Binding-site contacts:
Ligand atom C1 contacts residue MET324 of chain 2.B at 4.2 Å (hydrophobic).
Ligand atom P7 contacts residue SER142 of chain 1.B at 3.7 Å.
Ligand atom O5 contacts residue ASN329 of chain 2.B at 3.0 Å (h-bond).
Ligand atom O5 contacts residue HIS191 of chain 1.A at 3.6 Å.
Ligand atom C6 contacts residue ILE323 of chain 2.B at 3.9 Å (hydrophobic).
Ligand atom N2 contacts residue ASN144 of chain 1.B at 3.1 Å (h-bond).
Ligand atom P7 contacts residue SER321 of chain 2.B at 3.7 Å.
Ligand atom C3 contacts residue HIS191 of chain 1.A at 3.4 Å.
Ligand atom C1 contacts residue ASN144 of chain 1.B at 3.1 Å.
Ligand atom O8 contacts residue ILE323 of chain 2.B at 4.0 Å.
Ligand atom O9 contacts residue THR103 of chain 1.B at 2.6 Å (h-bond).
Ligand atom C6 contacts residue MET324 of chain 2.B at 4.2 Å (hydrophobic).
Ligand atom P7 contacts residue SER143 of chain 1.B at 3.7 Å.
Ligand atom C3 contacts residue ASN144 of chain 1.B at 3.6 Å.
Ligand atom O4 contacts residue HIS191 of chain 1.A at 3.4 Å.
Ligand atom O5 contacts residue MET324 of chain 2.B at 3.6 Å.
Ligand atom C3 contacts residue LYS327 of chain 2.B at 3.6 Å.
Ligand atom N2 contacts residue SER101 of chain 1.B at 3.7 Å.
Ligand atom O9 contacts residue SER143 of chain 1.B at 2.7 Å (h-bond).
Ligand atom O4 contacts residue ASN144 of chain 1.B at 2.8 Å (h-bond).
Ligand atom O10 contacts residue SER143 of chain 1.B at 3.0 Å (h-bond).
Ligand atom P7 contacts residue THR103 of chain 1.B at 4.2 Å.
Ligand atom C1 contacts residue HIS191 of chain 1.A at 3.8 Å.
Ligand atom C3 contacts residue THR190 of chain 1.A at 3.4 Å.
Ligand atom O4 contacts residue MET324 of chain 2.B at 3.2 Å.
Ligand atom O10 contacts residue ILE323 of chain 2.B at 3.4 Å.
Ligand atom O10 contacts residue SER142 of chain 1.B at 2.5 Å (h-bond).
Ligand atom C6 contacts residue SER142 of chain 1.B at 4.2 Å.
Ligand atom O8 contacts residue SER321 of chain 2.B at 2.9 Å (h-bond).
Ligand atom N2 contacts residue THR103 of chain 1.B at 3.2 Å (h-bond).
Ligand atom O5 contacts residue LYS327 of chain 2.B at 2.9 Å (salt-bridge).
Ligand atom O5 contacts residue THR190 of chain 1.A at 3.6 Å.
Ligand atom O4 contacts residue LYS327 of chain 2.B at 3.6 Å.
Ligand atom N2 contacts residue HIS191 of chain 1.A at 3.2 Å.
Ligand atom O4 contacts residue THR190 of chain 1.A at 2.5 Å (h-bond).
Ligand atom C3 contacts residue MET324 of chain 2.B at 3.4 Å (hydrophobic).
Ligand atom C6 contacts residue SER321 of chain 2.B at 3.3 Å.
Ligand atom O9 contacts residue ASN144 of chain 1.B at 4.2 Å.
Ligand atom P7 contacts residue ILE323 of chain 2.B at 3.9 Å.
Ligand atom C3 contacts residue ASN329 of chain 2.B at 4.0 Å.

A small-molecule ligand and the protein it binds are described below.
Small molecule (SMILES): N[C@H](CP(=O)(O)O)C(=O)O

Sequence of chain 1.A:
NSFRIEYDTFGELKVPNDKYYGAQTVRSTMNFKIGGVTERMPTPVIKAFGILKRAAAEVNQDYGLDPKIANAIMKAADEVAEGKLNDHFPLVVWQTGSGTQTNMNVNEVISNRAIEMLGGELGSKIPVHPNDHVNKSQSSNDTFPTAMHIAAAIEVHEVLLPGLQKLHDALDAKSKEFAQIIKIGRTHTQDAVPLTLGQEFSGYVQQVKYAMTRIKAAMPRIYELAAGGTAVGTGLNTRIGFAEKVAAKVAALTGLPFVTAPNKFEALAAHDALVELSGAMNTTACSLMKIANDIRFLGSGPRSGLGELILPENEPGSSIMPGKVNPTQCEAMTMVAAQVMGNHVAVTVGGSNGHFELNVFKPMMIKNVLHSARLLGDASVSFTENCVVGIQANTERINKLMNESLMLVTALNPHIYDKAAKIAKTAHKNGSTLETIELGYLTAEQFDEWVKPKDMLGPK

Sequence of chain 2.B:
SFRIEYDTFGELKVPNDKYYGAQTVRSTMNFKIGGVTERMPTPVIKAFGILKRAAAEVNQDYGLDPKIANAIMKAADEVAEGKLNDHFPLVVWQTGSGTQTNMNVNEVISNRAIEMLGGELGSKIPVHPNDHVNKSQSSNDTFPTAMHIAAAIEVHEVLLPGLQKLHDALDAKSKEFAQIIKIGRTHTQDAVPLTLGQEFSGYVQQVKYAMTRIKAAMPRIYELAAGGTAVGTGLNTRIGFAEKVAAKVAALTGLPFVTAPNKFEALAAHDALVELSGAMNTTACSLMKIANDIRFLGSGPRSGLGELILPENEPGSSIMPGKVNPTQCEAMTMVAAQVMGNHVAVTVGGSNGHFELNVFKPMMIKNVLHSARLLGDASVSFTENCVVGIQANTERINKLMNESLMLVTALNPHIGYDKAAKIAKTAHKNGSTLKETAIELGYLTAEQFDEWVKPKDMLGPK

Sequence of chain 1.B:
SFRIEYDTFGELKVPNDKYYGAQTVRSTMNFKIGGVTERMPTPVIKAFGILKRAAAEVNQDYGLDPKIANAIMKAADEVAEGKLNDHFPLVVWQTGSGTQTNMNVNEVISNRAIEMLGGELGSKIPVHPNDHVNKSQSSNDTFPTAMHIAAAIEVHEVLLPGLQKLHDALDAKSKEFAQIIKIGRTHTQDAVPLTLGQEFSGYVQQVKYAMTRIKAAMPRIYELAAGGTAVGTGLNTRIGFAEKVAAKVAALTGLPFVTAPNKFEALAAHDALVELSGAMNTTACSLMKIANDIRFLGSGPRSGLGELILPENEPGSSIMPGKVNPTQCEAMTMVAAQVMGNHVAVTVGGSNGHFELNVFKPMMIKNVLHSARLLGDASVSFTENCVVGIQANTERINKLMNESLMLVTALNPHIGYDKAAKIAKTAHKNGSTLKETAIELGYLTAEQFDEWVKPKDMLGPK